Sequence of chain 1.A:
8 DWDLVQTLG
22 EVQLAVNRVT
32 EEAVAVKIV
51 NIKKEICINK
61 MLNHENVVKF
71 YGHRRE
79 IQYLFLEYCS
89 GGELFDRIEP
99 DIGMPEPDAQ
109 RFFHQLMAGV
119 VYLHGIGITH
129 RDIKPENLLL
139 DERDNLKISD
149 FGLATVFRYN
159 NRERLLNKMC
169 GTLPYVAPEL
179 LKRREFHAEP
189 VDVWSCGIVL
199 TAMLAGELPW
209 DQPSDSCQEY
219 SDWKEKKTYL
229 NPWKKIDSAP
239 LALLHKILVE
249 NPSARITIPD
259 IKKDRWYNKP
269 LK

Binding-site contacts:
Ligand atom CAC contacts residue GLU134 of chain 1.A at 2.9 Å.
Ligand atom NAD contacts residue ASP148 of chain 1.A at 3.5 Å.
Ligand atom CAC contacts residue GLU91 of chain 1.A at 3.7 Å.
Ligand atom CAU contacts residue GLU85 of chain 1.A at 3.9 Å.
Ligand atom NAO contacts residue TYR86 of chain 1.A at 3.6 Å.
Ligand atom NAQ contacts residue ALA36 of chain 1.A at 3.7 Å.
Ligand atom CL contacts residue SER88 of chain 1.A at 3.9 Å.
Ligand atom CAJ contacts residue GLU85 of chain 1.A at 3.5 Å.
Ligand atom CAF contacts residue LEU84 of chain 1.A at 3.8 Å (hydrophobic).
Ligand atom CAS contacts residue CYS87 of chain 1.A at 3.9 Å (hydrophobic).
Ligand atom CAT contacts residue SER147 of chain 1.A at 3.0 Å.
Ligand atom CAU contacts residue ALA36 of chain 1.A at 3.9 Å (hydrophobic).
Ligand atom OAR contacts residue SER147 of chain 1.A at 3.9 Å.
Ligand atom NAQ contacts residue GLU85 of chain 1.A at 3.2 Å (salt-bridge).
Ligand atom NAD contacts residue SER147 of chain 1.A at 3.8 Å.
Ligand atom CAW contacts residue SER147 of chain 1.A at 3.5 Å.
Ligand atom CL contacts residue TYR86 of chain 1.A at 3.5 Å.
Ligand atom NAD contacts residue LYS38 of chain 1.A at 3.1 Å (salt-bridge).
Ligand atom CAL contacts residue LEU137 of chain 1.A at 3.6 Å (hydrophobic).
Ligand atom CAK contacts residue TYR86 of chain 1.A at 3.5 Å (hydrophobic).
Ligand atom CAC contacts residue ASN135 of chain 1.A at 3.9 Å.
Ligand atom CAU contacts residue LEU137 of chain 1.A at 3.3 Å (hydrophobic).
Ligand atom NAO contacts residue CYS87 of chain 1.A at 3.0 Å (h-bond).
Ligand atom CAB contacts residue GLU134 of chain 1.A at 3.6 Å.
Ligand atom NBA contacts residue ASN135 of chain 1.A at 3.9 Å.
Ligand atom CAB contacts residue ASN135 of chain 1.A at 3.3 Å.
Ligand atom CL contacts residue CYS87 of chain 1.A at 3.4 Å.
Ligand atom CAY contacts residue CYS87 of chain 1.A at 3.8 Å (hydrophobic).
Ligand atom CAK contacts residue CYS87 of chain 1.A at 3.1 Å (hydrophobic).
Ligand atom NAP contacts residue LEU137 of chain 1.A at 3.5 Å.
Ligand atom CAC contacts residue LEU137 of chain 1.A at 3.8 Å (hydrophobic).
Ligand atom CAJ contacts residue LEU137 of chain 1.A at 3.9 Å (hydrophobic).
Ligand atom CAF contacts residue SER147 of chain 1.A at 3.2 Å.
Ligand atom NAN contacts residue LEU84 of chain 1.A at 3.4 Å.
Ligand atom NBA contacts residue GLU134 of chain 1.A at 3.9 Å.
Ligand atom NAN contacts residue SER147 of chain 1.A at 3.4 Å (h-bond).
Ligand atom CAJ contacts residue VAL68 of chain 1.A at 3.9 Å (hydrophobic).
Ligand atom NAQ contacts residue LEU137 of chain 1.A at 3.3 Å.
Ligand atom CAV contacts residue LEU137 of chain 1.A at 3.5 Å (hydrophobic).
Ligand atom CAJ contacts residue LEU84 of chain 1.A at 3.9 Å (hydrophobic).

A protein and the small-molecule ligand that binds it are described below.
Small molecule (SMILES): C[C@H](CN(C)C)Oc1nc(Nc2cc3cccc(Cl)c3cn2)cnc1C#N